The small molecule below binds the protein below.
Small molecule (SMILES): CC(=O)N[C@@H]1[C@@H](O)[C@H](O)[C@@H](CO)O[C@H]1O

Sequence of chain 1.A:
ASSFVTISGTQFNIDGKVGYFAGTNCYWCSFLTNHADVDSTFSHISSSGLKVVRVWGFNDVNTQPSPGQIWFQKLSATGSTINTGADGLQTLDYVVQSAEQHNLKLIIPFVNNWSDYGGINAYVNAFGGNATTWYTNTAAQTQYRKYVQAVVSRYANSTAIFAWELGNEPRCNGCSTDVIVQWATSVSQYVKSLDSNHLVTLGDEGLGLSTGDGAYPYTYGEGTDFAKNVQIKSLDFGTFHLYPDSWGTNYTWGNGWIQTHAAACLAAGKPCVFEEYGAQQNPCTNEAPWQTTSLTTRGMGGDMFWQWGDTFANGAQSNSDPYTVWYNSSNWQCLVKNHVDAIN

Binding-site contacts:
Ligand atom C2 contacts residue ASN130 of chain 1.A at 2.7 Å.
Ligand atom O5 contacts residue THR133 of chain 1.A at 3.5 Å.
Ligand atom C4 contacts residue ASN130 of chain 1.A at 4.3 Å.
Ligand atom C1 contacts residue THR132 of chain 1.A at 3.9 Å.
Ligand atom C5 contacts residue ASN130 of chain 1.A at 3.7 Å.
Ligand atom O7 contacts residue ASN130 of chain 1.A at 4.1 Å.
Ligand atom C6 contacts residue THR133 of chain 1.A at 4.0 Å.
Ligand atom C7 contacts residue ASN130 of chain 1.A at 3.8 Å.
Ligand atom C1 contacts residue ASN130 of chain 1.A at 1.6 Å.
Ligand atom C1 contacts residue THR133 of chain 1.A at 4.2 Å.
Ligand atom N2 contacts residue ASN130 of chain 1.A at 3.1 Å (h-bond).
Ligand atom N2 contacts residue THR132 of chain 1.A at 4.4 Å.
Ligand atom C3 contacts residue ASN130 of chain 1.A at 4.0 Å.
Ligand atom O5 contacts residue ASN130 of chain 1.A at 2.4 Å (h-bond).
Ligand atom C5 contacts residue THR133 of chain 1.A at 3.8 Å.